Sequence of chain 1.A:
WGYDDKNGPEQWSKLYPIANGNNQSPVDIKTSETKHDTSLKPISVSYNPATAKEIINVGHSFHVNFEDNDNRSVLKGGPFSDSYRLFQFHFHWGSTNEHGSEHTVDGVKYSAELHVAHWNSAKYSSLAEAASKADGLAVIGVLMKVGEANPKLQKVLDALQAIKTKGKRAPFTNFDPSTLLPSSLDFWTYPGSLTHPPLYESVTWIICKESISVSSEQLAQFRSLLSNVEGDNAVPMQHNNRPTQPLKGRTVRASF

This small molecule binds to this protein.
Small molecule (SMILES): NS(=O)(=O)c1ccc(SCCO)cc1

Binding-site contacts:
Ligand atom C5 contacts residue HIS94 of chain 1.A at 3.9 Å.
Ligand atom S2 contacts residue TRP209 of chain 1.A at 4.3 Å.
Ligand atom C6 contacts residue THR199 of chain 1.A at 4.4 Å.
Ligand atom C10 contacts residue LEU198 of chain 1.A at 4.0 Å (hydrophobic).
Ligand atom O1 contacts residue ZN1 of chain 1.C at 3.1 Å.
Ligand atom S2 contacts residue ZN1 of chain 1.C at 3.0 Å.
Ligand atom C13 contacts residue PRO202 of chain 1.A at 4.1 Å (hydrophobic).
Ligand atom O14 contacts residue ACT1 of chain 1.E at 3.9 Å.
Ligand atom C9 contacts residue GLN92 of chain 1.A at 4.0 Å.
Ligand atom C5 contacts residue LEU198 of chain 1.A at 3.9 Å (hydrophobic).
Ligand atom C8 contacts residue HIS200 of chain 1.A at 4.3 Å.
Ligand atom C6 contacts residue LEU198 of chain 1.A at 3.8 Å (hydrophobic).
Ligand atom O4 contacts residue ZN1 of chain 1.C at 4.1 Å.
Ligand atom O1 contacts residue HIS94 of chain 1.A at 3.6 Å.
Ligand atom S2 contacts residue THR199 of chain 1.A at 3.8 Å.
Ligand atom C7 contacts residue LEU198 of chain 1.A at 3.9 Å (hydrophobic).
Ligand atom O4 contacts residue TRP209 of chain 1.A at 3.6 Å.
Ligand atom C9 contacts residue PHE91 of chain 1.A at 4.2 Å (hydrophobic).
Ligand atom O4 contacts residue THR199 of chain 1.A at 2.8 Å (h-bond).
Ligand atom O4 contacts residue SER197 of chain 1.A at 4.1 Å.
Ligand atom C5 contacts residue ZN1 of chain 1.C at 4.1 Å.
Ligand atom C12 contacts residue LEU198 of chain 1.A at 3.8 Å (hydrophobic).
Ligand atom C9 contacts residue LEU198 of chain 1.A at 4.1 Å (hydrophobic).
Ligand atom N3 contacts residue HIS119 of chain 1.A at 3.2 Å (h-bond).
Ligand atom O1 contacts residue VAL143 of chain 1.A at 3.6 Å.
Ligand atom S2 contacts residue HIS94 of chain 1.A at 3.9 Å.
Ligand atom N3 contacts residue THR199 of chain 1.A at 2.8 Å (h-bond).
Ligand atom S2 contacts residue HIS119 of chain 1.A at 4.0 Å.
Ligand atom C6 contacts residue HIS200 of chain 1.A at 3.4 Å.
Ligand atom O14 contacts residue ALA135 of chain 1.A at 4.3 Å.
Ligand atom O1 contacts residue HIS119 of chain 1.A at 3.4 Å (h-bond).
Ligand atom N3 contacts residue GLU106 of chain 1.A at 3.9 Å.
Ligand atom C10 contacts residue HIS94 of chain 1.A at 3.7 Å.
Ligand atom N3 contacts residue HIS96 of chain 1.A at 3.1 Å (h-bond).
Ligand atom O4 contacts residue LEU198 of chain 1.A at 3.2 Å.
Ligand atom O1 contacts residue TRP209 of chain 1.A at 3.6 Å.
Ligand atom C7 contacts residue HIS200 of chain 1.A at 3.3 Å.
Ligand atom C8 contacts residue LEU198 of chain 1.A at 4.0 Å (hydrophobic).
Ligand atom N3 contacts residue ZN1 of chain 1.C at 1.7 Å.
Ligand atom N3 contacts residue HIS94 of chain 1.A at 3.2 Å (h-bond).